Sequence of chain 1.A:
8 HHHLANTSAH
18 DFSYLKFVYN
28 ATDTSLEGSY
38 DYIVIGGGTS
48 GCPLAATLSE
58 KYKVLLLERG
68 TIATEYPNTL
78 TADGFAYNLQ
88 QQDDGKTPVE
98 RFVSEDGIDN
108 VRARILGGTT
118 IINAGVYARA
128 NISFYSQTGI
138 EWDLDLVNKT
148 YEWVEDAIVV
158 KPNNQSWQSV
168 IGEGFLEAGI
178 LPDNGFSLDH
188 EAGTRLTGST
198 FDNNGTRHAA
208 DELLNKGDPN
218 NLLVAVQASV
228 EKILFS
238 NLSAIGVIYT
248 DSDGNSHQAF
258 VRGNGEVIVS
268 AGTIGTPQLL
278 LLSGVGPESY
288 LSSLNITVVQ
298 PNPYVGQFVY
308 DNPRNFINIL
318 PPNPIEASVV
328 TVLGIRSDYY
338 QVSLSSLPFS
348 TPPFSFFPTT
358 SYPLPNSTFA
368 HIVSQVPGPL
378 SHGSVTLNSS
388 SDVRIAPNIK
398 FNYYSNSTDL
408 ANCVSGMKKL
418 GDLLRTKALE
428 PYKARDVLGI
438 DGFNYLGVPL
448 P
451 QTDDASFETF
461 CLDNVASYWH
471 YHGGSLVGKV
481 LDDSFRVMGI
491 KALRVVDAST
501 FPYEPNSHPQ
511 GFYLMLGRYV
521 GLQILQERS

Binding-site contacts:
Ligand atom C8 contacts residue THR68 of chain 1.A at 3.4 Å.
Ligand atom C4 contacts residue ASN27 of chain 1.A at 4.2 Å.
Ligand atom C2 contacts residue GLN224 of chain 1.A at 3.7 Å.
Ligand atom C1 contacts residue ASN27 of chain 1.A at 1.4 Å.
Ligand atom C8 contacts residue VAL223 of chain 1.A at 3.8 Å (hydrophobic).
Ligand atom O5 contacts residue SER249 of chain 1.A at 4.1 Å.
Ligand atom O4 contacts residue SER249 of chain 1.A at 4.2 Å.
Ligand atom C2 contacts residue SER249 of chain 1.A at 4.1 Å.
Ligand atom O7 contacts residue ASN27 of chain 1.A at 3.2 Å (h-bond).
Ligand atom O6 contacts residue THR29 of chain 1.A at 3.8 Å.
Ligand atom C8 contacts residue GLN224 of chain 1.A at 3.4 Å.
Ligand atom C8 contacts residue ASN27 of chain 1.A at 4.4 Å.
Ligand atom O4 contacts residue ASP250 of chain 1.A at 4.4 Å.
Ligand atom N2 contacts residue ASN27 of chain 1.A at 2.9 Å (h-bond).
Ligand atom C5 contacts residue SER249 of chain 1.A at 3.6 Å.
Ligand atom C7 contacts residue ASN27 of chain 1.A at 3.2 Å.
Ligand atom C1 contacts residue GLN224 of chain 1.A at 4.4 Å.
Ligand atom C5 contacts residue THR29 of chain 1.A at 4.3 Å.
Ligand atom C3 contacts residue SER249 of chain 1.A at 3.6 Å.
Ligand atom C1 contacts residue SER249 of chain 1.A at 3.7 Å.
Ligand atom O5 contacts residue THR29 of chain 1.A at 3.9 Å.
Ligand atom C7 contacts residue GLN224 of chain 1.A at 3.6 Å.
Ligand atom C3 contacts residue GLN224 of chain 1.A at 3.7 Å.
Ligand atom C5 contacts residue ASN27 of chain 1.A at 3.6 Å.
Ligand atom O6 contacts residue ASP250 of chain 1.A at 2.7 Å (salt-bridge).
Ligand atom C5 contacts residue ASP250 of chain 1.A at 4.1 Å.
Ligand atom C6 contacts residue ASP250 of chain 1.A at 3.6 Å.
Ligand atom C1 contacts residue THR29 of chain 1.A at 4.1 Å.
Ligand atom O5 contacts residue ASN27 of chain 1.A at 2.3 Å (h-bond).
Ligand atom N2 contacts residue SER249 of chain 1.A at 4.4 Å.
Ligand atom C2 contacts residue ASN27 of chain 1.A at 2.4 Å.
Ligand atom C4 contacts residue SER249 of chain 1.A at 4.0 Å.
Ligand atom O3 contacts residue GLN224 of chain 1.A at 3.9 Å.
Ligand atom N2 contacts residue GLN224 of chain 1.A at 2.8 Å (h-bond).
Ligand atom C3 contacts residue ASN27 of chain 1.A at 3.8 Å.

The small molecule below binds the protein below.
Small molecule (SMILES): CC(=O)N[C@@H]1[C@@H](O)[C@H](O)[C@@H](CO)O[C@H]1O